Binding-site contacts:
Ligand atom C14 contacts residue LEU141 of chain 2.A at 3.5 Å (hydrophobic).
Ligand atom O2 contacts residue MET165 of chain 2.A at 3.5 Å.
Ligand atom C contacts residue SER46 of chain 2.A at 3.5 Å.
Ligand atom C6 contacts residue MET49 of chain 2.A at 3.6 Å (hydrophobic).
Ligand atom C7 contacts residue HIS41 of chain 2.A at 3.6 Å.
Ligand atom C10 contacts residue HIS164 of chain 2.A at 3.9 Å.
Ligand atom C7 contacts residue HIS164 of chain 2.A at 3.4 Å.
Ligand atom CL contacts residue ASP187 of chain 2.A at 3.2 Å.
Ligand atom N contacts residue MET49 of chain 2.A at 3.8 Å.
Ligand atom N2 contacts residue PHE140 of chain 2.A at 3.4 Å.
Ligand atom C3 contacts residue GLN189 of chain 2.A at 3.4 Å.
Ligand atom CL contacts residue HIS41 of chain 2.A at 3.5 Å.
Ligand atom C12 contacts residue GLU166 of chain 2.A at 3.6 Å.
Ligand atom O contacts residue MET49 of chain 2.A at 3.4 Å.
Ligand atom N2 contacts residue GLU166 of chain 2.A at 3.5 Å.
Ligand atom C5 contacts residue MET49 of chain 2.A at 3.2 Å (hydrophobic).
Ligand atom C2 contacts residue GLN189 of chain 2.A at 3.1 Å.
Ligand atom C14 contacts residue GLU166 of chain 2.A at 3.7 Å.
Ligand atom N2 contacts residue HIS163 of chain 2.A at 2.7 Å (h-bond).
Ligand atom C10 contacts residue CYS145 of chain 2.A at 3.9 Å (hydrophobic).
Ligand atom N contacts residue SER46 of chain 2.A at 3.8 Å.
Ligand atom O2 contacts residue GLU166 of chain 2.A at 3.0 Å (salt-bridge).
Ligand atom C16 contacts residue ASN142 of chain 2.A at 3.7 Å.
Ligand atom N3 contacts residue GLN189 of chain 2.A at 3.5 Å (h-bond).
Ligand atom CL contacts residue MET49 of chain 2.A at 3.6 Å.
Ligand atom C13 contacts residue PHE140 of chain 2.A at 3.2 Å (hydrophobic).
Ligand atom C13 contacts residue LEU141 of chain 2.A at 3.9 Å (hydrophobic).
Ligand atom N1 contacts residue CYS145 of chain 2.A at 3.5 Å (h-bond).
Ligand atom N2 contacts residue SER144 of chain 2.A at 3.8 Å.
Ligand atom O1 contacts residue GLN189 of chain 2.A at 3.5 Å.
Ligand atom C14 contacts residue ASN142 of chain 2.A at 3.9 Å.
Ligand atom C15 contacts residue ASN142 of chain 2.A at 3.9 Å.
Ligand atom C1 contacts residue GLN189 of chain 2.A at 3.8 Å.
Ligand atom O contacts residue GLN189 of chain 2.A at 3.2 Å (h-bond).
Ligand atom C9 contacts residue CYS145 of chain 2.A at 3.8 Å (hydrophobic).
Ligand atom C12 contacts residue HIS163 of chain 2.A at 3.0 Å.
Ligand atom C14 contacts residue PHE140 of chain 2.A at 3.7 Å (hydrophobic).
Ligand atom C13 contacts residue GLU166 of chain 2.A at 3.4 Å.
Ligand atom N contacts residue GLN189 of chain 2.A at 3.7 Å.
Ligand atom C15 contacts residue LEU141 of chain 2.A at 3.8 Å (hydrophobic).

This protein binds this small molecule.
Small molecule (SMILES): Cc1noc(COc2cc(Cl)cc(CC(=O)Nc3cnccc3C)c2)n1

Sequence of chain 1.A:
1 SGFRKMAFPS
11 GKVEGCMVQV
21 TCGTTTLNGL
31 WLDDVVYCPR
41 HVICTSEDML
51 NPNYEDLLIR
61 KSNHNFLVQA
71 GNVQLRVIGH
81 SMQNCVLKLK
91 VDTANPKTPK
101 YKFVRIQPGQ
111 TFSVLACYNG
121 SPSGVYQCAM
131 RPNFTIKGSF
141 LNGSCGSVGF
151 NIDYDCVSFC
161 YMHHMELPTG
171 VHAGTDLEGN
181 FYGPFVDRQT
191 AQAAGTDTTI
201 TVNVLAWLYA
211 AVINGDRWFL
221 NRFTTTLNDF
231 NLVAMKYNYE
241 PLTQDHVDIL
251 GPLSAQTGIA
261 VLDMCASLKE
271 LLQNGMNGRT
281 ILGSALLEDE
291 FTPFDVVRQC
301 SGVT

Sequence of chain 2.A:
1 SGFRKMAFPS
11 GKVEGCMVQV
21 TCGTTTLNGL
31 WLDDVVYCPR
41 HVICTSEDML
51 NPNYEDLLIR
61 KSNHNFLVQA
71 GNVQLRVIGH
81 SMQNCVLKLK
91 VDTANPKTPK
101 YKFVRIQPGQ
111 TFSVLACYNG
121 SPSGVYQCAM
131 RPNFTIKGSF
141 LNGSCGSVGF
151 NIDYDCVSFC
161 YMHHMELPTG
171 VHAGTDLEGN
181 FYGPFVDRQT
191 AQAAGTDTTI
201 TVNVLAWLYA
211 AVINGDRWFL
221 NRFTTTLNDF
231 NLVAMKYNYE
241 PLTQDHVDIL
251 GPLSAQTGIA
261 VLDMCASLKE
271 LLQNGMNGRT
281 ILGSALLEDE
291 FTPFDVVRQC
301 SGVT